Sequence of chain 1.C:
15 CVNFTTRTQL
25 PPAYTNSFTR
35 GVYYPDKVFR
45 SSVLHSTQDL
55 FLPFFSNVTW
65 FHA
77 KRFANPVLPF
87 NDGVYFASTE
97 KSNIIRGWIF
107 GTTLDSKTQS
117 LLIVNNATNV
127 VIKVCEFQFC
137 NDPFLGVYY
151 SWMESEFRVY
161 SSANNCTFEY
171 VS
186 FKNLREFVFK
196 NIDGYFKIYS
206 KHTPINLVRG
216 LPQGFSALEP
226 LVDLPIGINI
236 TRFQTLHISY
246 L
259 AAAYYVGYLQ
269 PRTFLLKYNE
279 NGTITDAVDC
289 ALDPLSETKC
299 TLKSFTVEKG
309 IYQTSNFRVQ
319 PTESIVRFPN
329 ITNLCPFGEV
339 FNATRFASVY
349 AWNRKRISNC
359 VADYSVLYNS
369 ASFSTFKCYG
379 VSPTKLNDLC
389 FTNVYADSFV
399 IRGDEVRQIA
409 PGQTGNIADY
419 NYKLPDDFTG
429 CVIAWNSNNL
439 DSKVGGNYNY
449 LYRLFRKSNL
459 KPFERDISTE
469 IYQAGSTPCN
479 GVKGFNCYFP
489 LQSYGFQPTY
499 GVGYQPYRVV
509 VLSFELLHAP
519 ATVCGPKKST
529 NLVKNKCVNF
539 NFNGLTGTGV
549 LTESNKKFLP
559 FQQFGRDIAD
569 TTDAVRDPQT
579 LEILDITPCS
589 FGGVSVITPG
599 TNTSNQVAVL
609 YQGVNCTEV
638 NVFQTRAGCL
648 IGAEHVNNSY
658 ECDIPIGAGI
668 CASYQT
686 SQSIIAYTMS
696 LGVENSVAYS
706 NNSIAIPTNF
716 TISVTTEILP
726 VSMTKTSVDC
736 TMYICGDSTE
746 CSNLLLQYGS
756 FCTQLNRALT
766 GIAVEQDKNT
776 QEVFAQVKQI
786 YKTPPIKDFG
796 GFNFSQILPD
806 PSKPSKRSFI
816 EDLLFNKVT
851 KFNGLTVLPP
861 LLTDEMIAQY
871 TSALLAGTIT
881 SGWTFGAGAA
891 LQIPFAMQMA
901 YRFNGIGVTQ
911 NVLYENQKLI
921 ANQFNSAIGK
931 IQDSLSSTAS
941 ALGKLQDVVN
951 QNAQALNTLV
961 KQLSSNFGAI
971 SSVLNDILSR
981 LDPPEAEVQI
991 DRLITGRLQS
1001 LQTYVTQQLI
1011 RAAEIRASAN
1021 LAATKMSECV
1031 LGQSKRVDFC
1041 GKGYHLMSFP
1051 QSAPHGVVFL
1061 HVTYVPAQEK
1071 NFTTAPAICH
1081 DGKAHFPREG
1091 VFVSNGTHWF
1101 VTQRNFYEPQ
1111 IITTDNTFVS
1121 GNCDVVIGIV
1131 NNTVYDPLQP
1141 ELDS

This protein binds this small molecule.
Small molecule (SMILES): CC(=O)N[C@H]1[C@H](O[C@H]2[C@H](O)[C@@H](NC(C)=O)CO[C@@H]2CO)O[C@H](CO)[C@@H](O)[C@@H]1O

Binding-site contacts:
Ligand atom O5 contacts residue ASN714 of chain 1.C at 2.3 Å (h-bond).
Ligand atom C5 contacts residue GLN923 of chain 1.C at 4.0 Å.
Ligand atom C3 contacts residue LEU919 of chain 1.C at 4.0 Å (hydrophobic).
Ligand atom C2 contacts residue LEU919 of chain 1.C at 4.5 Å (hydrophobic).
Ligand atom C5 contacts residue ASN714 of chain 1.C at 3.6 Å.
Ligand atom C8 contacts residue LEU919 of chain 1.C at 4.2 Å (hydrophobic).
Ligand atom O4 contacts residue LEU919 of chain 1.C at 3.8 Å.
Ligand atom C1 contacts residue LEU919 of chain 1.C at 4.1 Å (hydrophobic).
Ligand atom C2 contacts residue ASN714 of chain 1.C at 2.5 Å.
Ligand atom C7 contacts residue LEU919 of chain 1.C at 3.7 Å (hydrophobic).
Ligand atom N2 contacts residue ASN714 of chain 1.C at 2.9 Å (h-bond).
Ligand atom C3 contacts residue ASN714 of chain 1.C at 3.8 Å.
Ligand atom C4 contacts residue ASN714 of chain 1.C at 4.2 Å.
Ligand atom O7 contacts residue LEU919 of chain 1.C at 3.0 Å.
Ligand atom C1 contacts residue ASN714 of chain 1.C at 1.4 Å.
Ligand atom O6 contacts residue GLN923 of chain 1.C at 4.0 Å.
Ligand atom C5 contacts residue LEU919 of chain 1.C at 3.9 Å (hydrophobic).
Ligand atom O5 contacts residue LEU919 of chain 1.C at 4.5 Å.
Ligand atom C7 contacts residue ASN714 of chain 1.C at 3.0 Å.
Ligand atom O6 contacts residue ASN714 of chain 1.C at 4.5 Å.
Ligand atom C6 contacts residue GLN923 of chain 1.C at 4.0 Å.
Ligand atom C4 contacts residue LEU919 of chain 1.C at 4.3 Å (hydrophobic).
Ligand atom O7 contacts residue ASN714 of chain 1.C at 2.5 Å (h-bond).
Ligand atom C8 contacts residue ASN714 of chain 1.C at 4.3 Å.